Sequence of chain 1.A:
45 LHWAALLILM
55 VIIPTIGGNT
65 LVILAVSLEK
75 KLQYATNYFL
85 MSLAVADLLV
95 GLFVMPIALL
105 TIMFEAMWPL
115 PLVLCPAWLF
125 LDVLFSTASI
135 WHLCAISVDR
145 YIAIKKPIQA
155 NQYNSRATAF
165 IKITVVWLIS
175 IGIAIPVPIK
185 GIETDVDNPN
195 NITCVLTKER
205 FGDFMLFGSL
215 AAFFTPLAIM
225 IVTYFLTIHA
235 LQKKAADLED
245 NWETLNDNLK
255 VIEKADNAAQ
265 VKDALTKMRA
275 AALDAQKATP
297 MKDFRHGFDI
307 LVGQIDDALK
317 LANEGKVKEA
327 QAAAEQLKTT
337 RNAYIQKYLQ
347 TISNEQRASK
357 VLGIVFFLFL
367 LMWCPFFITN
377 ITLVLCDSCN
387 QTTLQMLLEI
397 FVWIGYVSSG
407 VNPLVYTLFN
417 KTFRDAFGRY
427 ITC

The protein below binds the small molecule below.
Small molecule (SMILES): CN1C[C@H](C(=O)N[C@]2(C)O[C@@]3(O)[C@@H]4CCCN4C(=O)[C@H](Cc4ccccc4)N3C2=O)C=C2c3cccc4[nH]cc(c34)C[C@H]21

Binding-site contacts:
Ligand atom O5 contacts residue LEU394 of chain 1.A at 3.6 Å.
Ligand atom O1 contacts residue PHE372 of chain 1.A at 3.6 Å.
Ligand atom C15 contacts residue ASP126 of chain 1.A at 3.3 Å.
Ligand atom C19 contacts residue VAL199 of chain 1.A at 3.7 Å (hydrophobic).
Ligand atom C18 contacts residue VAL199 of chain 1.A at 3.6 Å (hydrophobic).
Ligand atom C5 contacts residue PHE372 of chain 1.A at 3.7 Å (hydrophobic).
Ligand atom O3 contacts residue LEU200 of chain 1.A at 3.3 Å (h-bond).
Ligand atom N1 contacts residue PHE373 of chain 1.A at 3.4 Å.
Ligand atom C21 contacts residue GLN391 of chain 1.A at 3.2 Å.
Ligand atom C22 contacts residue GLN391 of chain 1.A at 3.2 Å.
Ligand atom C31 contacts residue LYS202 of chain 1.A at 3.6 Å.
Ligand atom C3 contacts residue ASP126 of chain 1.A at 3.2 Å.
Ligand atom C29 contacts residue LEU200 of chain 1.A at 2.9 Å (hydrophobic).
Ligand atom C1 contacts residue THR131 of chain 1.A at 3.7 Å.
Ligand atom C6 contacts residue ASP126 of chain 1.A at 3.3 Å.
Ligand atom O5 contacts residue VAL398 of chain 1.A at 3.5 Å.
Ligand atom C10 contacts residue VAL127 of chain 1.A at 3.7 Å (hydrophobic).
Ligand atom C30 contacts residue LYS202 of chain 1.A at 3.6 Å.
Ligand atom C4 contacts residue ASP126 of chain 1.A at 3.3 Å.
Ligand atom C22 contacts residue GLU395 of chain 1.A at 3.6 Å.
Ligand atom C9 contacts residue VAL127 of chain 1.A at 3.6 Å (hydrophobic).
Ligand atom O4 contacts residue GLN391 of chain 1.A at 3.4 Å (h-bond).
Ligand atom C30 contacts residue THR201 of chain 1.A at 3.7 Å.
Ligand atom C13 contacts residue VAL127 of chain 1.A at 3.6 Å (hydrophobic).
Ligand atom C1 contacts residue PHE373 of chain 1.A at 3.4 Å (hydrophobic).
Ligand atom C3 contacts residue SER130 of chain 1.A at 3.4 Å.
Ligand atom C5 contacts residue ASP126 of chain 1.A at 3.4 Å.
Ligand atom C13 contacts residue PHE373 of chain 1.A at 3.6 Å (hydrophobic).
Ligand atom C30 contacts residue LEU200 of chain 1.A at 3.2 Å (hydrophobic).
Ligand atom C8 contacts residue PHE372 of chain 1.A at 3.6 Å (hydrophobic).
Ligand atom N1 contacts residue ALA216 of chain 1.A at 3.6 Å.
Ligand atom C1 contacts residue SER130 of chain 1.A at 3.5 Å.
Ligand atom C4 contacts residue PHE372 of chain 1.A at 3.6 Å (hydrophobic).
Ligand atom C26 contacts residue VAL199 of chain 1.A at 3.6 Å (hydrophobic).
Ligand atom N2 contacts residue ASP126 of chain 1.A at 2.6 Å (salt-bridge).
Ligand atom N1 contacts residue THR131 of chain 1.A at 3.4 Å (h-bond).
Ligand atom C32 contacts residue LEU379 of chain 1.A at 3.5 Å (hydrophobic).
Ligand atom C29 contacts residue MET209 of chain 1.A at 3.7 Å (hydrophobic).
Ligand atom N4 contacts residue VAL199 of chain 1.A at 3.6 Å.
Ligand atom C2 contacts residue SER130 of chain 1.A at 3.6 Å.